Binding-site contacts:
Ligand atom O2A contacts residue ARG84 of chain 2.A at 2.9 Å (salt-bridge).
Ligand atom O1A contacts residue ARG84 of chain 2.A at 2.8 Å (salt-bridge).
Ligand atom O3B contacts residue MG1 of chain 2.B at 2.0 Å.
Ligand atom O1 contacts residue ASN35 of chain 2.A at 3.6 Å (h-bond).
Ligand atom O3A contacts residue GLY36 of chain 2.A at 3.0 Å (h-bond).
Ligand atom C2 contacts residue MET32 of chain 2.A at 3.1 Å (hydrophobic).
Ligand atom C15 contacts residue PHE99 of chain 2.A at 3.6 Å (hydrophobic).
Ligand atom C14 contacts residue PHE148 of chain 2.A at 3.8 Å (hydrophobic).
Ligand atom O1B contacts residue GLY36 of chain 2.A at 3.4 Å (h-bond).
Ligand atom O1 contacts residue GLY34 of chain 2.A at 3.5 Å (h-bond).
Ligand atom C10 contacts residue HIS50 of chain 2.A at 3.4 Å.
Ligand atom C1 contacts residue MET32 of chain 2.A at 3.7 Å (hydrophobic).
Ligand atom C6 contacts residue ALA76 of chain 2.A at 3.3 Å (hydrophobic).
Ligand atom C10 contacts residue LEU95 of chain 2.A at 3.6 Å (hydrophobic).
Ligand atom O1 contacts residue ASP33 of chain 2.A at 3.5 Å (salt-bridge).
Ligand atom PA contacts residue ARG84 of chain 2.A at 3.8 Å.
Ligand atom O2A contacts residue ASP33 of chain 2.A at 3.1 Å (salt-bridge).
Ligand atom O1B contacts residue GLY34 of chain 2.A at 3.2 Å.
Ligand atom PB contacts residue GLY36 of chain 2.A at 3.7 Å.
Ligand atom PB contacts residue ARG37 of chain 2.A at 3.7 Å.
Ligand atom O3A contacts residue MG1 of chain 2.B at 3.5 Å.
Ligand atom O3A contacts residue GLY34 of chain 2.A at 3.3 Å (h-bond).
Ligand atom O3B contacts residue ARG37 of chain 2.A at 2.9 Å (salt-bridge).
Ligand atom C4 contacts residue ALA76 of chain 2.A at 3.6 Å (hydrophobic).
Ligand atom O2A contacts residue MG1 of chain 2.B at 2.0 Å.
Ligand atom O2B contacts residue ARG46 of chain 2.A at 2.8 Å (salt-bridge).
Ligand atom O3A contacts residue ASN35 of chain 2.A at 3.2 Å (h-bond).
Ligand atom O2B contacts residue GLY36 of chain 2.A at 3.6 Å.
Ligand atom PA contacts residue MG1 of chain 2.B at 3.2 Å.
Ligand atom PA contacts residue ASP33 of chain 2.A at 3.6 Å.
Ligand atom C7 contacts residue ALA76 of chain 2.A at 3.4 Å (hydrophobic).
Ligand atom C9 contacts residue ILE57 of chain 2.A at 3.8 Å (hydrophobic).
Ligand atom O1B contacts residue ARG37 of chain 2.A at 2.7 Å (salt-bridge).
Ligand atom O3A contacts residue ASP33 of chain 2.A at 3.6 Å (salt-bridge).
Ligand atom O1A contacts residue HIS50 of chain 2.A at 3.2 Å.
Ligand atom O1A contacts residue ARG46 of chain 2.A at 2.9 Å (salt-bridge).
Ligand atom O1 contacts residue MET32 of chain 2.A at 3.8 Å.
Ligand atom O3B contacts residue ASP33 of chain 2.A at 2.9 Å (salt-bridge).
Ligand atom PB contacts residue MG1 of chain 2.B at 3.2 Å.
Ligand atom C5 contacts residue ALA76 of chain 2.A at 3.5 Å (hydrophobic).

Sequence of chain 2.A:
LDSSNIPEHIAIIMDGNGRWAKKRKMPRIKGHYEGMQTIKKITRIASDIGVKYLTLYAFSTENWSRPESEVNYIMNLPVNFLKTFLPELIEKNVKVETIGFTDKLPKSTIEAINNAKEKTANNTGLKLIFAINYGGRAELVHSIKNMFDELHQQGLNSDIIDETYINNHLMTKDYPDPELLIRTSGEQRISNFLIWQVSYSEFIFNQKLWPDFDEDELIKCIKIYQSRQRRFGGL

The small molecule below binds the protein below.
Small molecule (SMILES): CC(C)=CCC/C(C)=C/CC/C(C)=C/CO[P](=O)(O)OP(=O)(O)O

Sequence of chain 1.A:
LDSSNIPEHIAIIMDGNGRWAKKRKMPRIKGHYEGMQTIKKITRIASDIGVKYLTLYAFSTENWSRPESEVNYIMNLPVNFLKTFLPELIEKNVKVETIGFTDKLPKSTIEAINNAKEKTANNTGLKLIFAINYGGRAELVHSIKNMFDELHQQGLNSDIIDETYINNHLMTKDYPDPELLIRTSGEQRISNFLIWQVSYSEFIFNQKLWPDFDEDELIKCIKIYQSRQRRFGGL